Sequence of chain 59.A:
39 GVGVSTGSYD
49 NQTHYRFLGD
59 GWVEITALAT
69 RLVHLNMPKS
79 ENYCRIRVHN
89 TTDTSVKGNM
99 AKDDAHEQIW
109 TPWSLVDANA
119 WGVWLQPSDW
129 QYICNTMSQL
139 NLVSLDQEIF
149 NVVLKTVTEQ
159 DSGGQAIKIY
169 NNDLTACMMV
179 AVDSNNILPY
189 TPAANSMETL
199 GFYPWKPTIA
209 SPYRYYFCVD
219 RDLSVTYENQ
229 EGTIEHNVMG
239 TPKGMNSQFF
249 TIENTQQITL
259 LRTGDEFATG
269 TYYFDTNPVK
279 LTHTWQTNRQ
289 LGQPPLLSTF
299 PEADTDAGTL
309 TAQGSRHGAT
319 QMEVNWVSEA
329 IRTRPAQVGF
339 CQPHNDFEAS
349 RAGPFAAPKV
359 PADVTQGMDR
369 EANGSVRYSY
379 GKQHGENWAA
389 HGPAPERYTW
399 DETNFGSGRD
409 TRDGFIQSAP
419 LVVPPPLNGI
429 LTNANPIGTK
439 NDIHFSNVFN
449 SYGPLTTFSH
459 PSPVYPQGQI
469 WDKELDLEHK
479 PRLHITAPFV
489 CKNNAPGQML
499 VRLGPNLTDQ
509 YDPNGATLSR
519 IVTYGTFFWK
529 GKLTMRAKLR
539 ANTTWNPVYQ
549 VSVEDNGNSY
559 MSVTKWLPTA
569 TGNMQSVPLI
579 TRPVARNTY

The small molecule below binds the protein below.
Small molecule (SMILES): Nc1ncnc2c1ncn2[C@H]1C[C@H](O)[C@@H](COP(=O)(O)O)O1

Binding-site contacts:
Ligand atom OP2 contacts residue ASP273 of chain 59.A at 2.4 Å.
Ligand atom OP1 contacts residue TYR271 of chain 59.A at 3.1 Å (h-bond).
Ligand atom C5' contacts residue ASN491 of chain 59.A at 4.0 Å.
Ligand atom O5' contacts residue ASP273 of chain 59.A at 4.1 Å.
Ligand atom OP1 contacts residue PHE272 of chain 59.A at 3.4 Å.
Ligand atom P contacts residue PHE272 of chain 59.A at 4.3 Å.
Ligand atom O5' contacts residue ASN491 of chain 59.A at 3.5 Å (h-bond).
Ligand atom OP1 contacts residue ASN491 of chain 59.A at 3.6 Å.
Ligand atom OP1 contacts residue ASP273 of chain 59.A at 3.3 Å.
Ligand atom P contacts residue ASN491 of chain 59.A at 3.0 Å.
Ligand atom P contacts residue ASP273 of chain 59.A at 2.8 Å.
Ligand atom OP2 contacts residue ASN491 of chain 59.A at 1.7 Å (h-bond).
Ligand atom P contacts residue TYR271 of chain 59.A at 4.5 Å.
Ligand atom C5' contacts residue ASP273 of chain 59.A at 3.8 Å.